The small molecule below binds the protein below.
Small molecule (SMILES): O=C(O)CCC(=O)C(=O)O

Sequence of chain 1.B:
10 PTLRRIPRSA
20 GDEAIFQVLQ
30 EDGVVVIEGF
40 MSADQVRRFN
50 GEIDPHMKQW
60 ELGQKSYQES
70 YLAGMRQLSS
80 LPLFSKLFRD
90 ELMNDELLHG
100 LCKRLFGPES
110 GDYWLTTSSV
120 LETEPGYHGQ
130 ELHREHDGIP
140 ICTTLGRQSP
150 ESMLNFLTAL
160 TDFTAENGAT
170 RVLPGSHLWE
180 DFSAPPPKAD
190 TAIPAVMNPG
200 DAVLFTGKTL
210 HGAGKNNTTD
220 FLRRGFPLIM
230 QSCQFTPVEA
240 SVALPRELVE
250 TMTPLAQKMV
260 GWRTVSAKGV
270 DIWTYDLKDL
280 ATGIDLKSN

Binding-site contacts:
Ligand atom O1 contacts residue GLN129 of chain 1.B at 3.3 Å (h-bond).
Ligand atom C2 contacts residue GLN129 of chain 1.B at 3.3 Å.
Ligand atom O3 contacts residue THR169 of chain 1.B at 2.6 Å (h-bond).
Ligand atom O4 contacts residue LEU120 of chain 1.B at 3.5 Å.
Ligand atom O1 contacts residue FE21 of chain 1.I at 3.8 Å.
Ligand atom C2 contacts residue FE21 of chain 1.I at 2.6 Å.
Ligand atom C3 contacts residue FE21 of chain 1.I at 4.1 Å.
Ligand atom O2 contacts residue HIS132 of chain 1.B at 3.1 Å (h-bond).
Ligand atom O5 contacts residue FE21 of chain 1.I at 2.0 Å.
Ligand atom C1 contacts residue HIS132 of chain 1.B at 3.6 Å.
Ligand atom C3 contacts residue GLN129 of chain 1.B at 3.5 Å.
Ligand atom O5 contacts residue HIS132 of chain 1.B at 3.2 Å (h-bond).
Ligand atom C4 contacts residue LEU156 of chain 1.B at 3.7 Å (hydrophobic).
Ligand atom C4 contacts residue ALA212 of chain 1.B at 3.7 Å (hydrophobic).
Ligand atom C2 contacts residue HIS132 of chain 1.B at 3.8 Å.
Ligand atom O3 contacts residue LEU156 of chain 1.B at 3.9 Å.
Ligand atom O4 contacts residue MET74 of chain 1.B at 4.1 Å.
Ligand atom O5 contacts residue HIS210 of chain 1.B at 2.7 Å (h-bond).
Ligand atom C1 contacts residue FE21 of chain 1.I at 2.6 Å.
Ligand atom C2 contacts residue GLU134 of chain 1.B at 4.0 Å.
Ligand atom C5 contacts residue LEU156 of chain 1.B at 3.7 Å (hydrophobic).
Ligand atom O3 contacts residue ARG222 of chain 1.B at 2.5 Å (salt-bridge).
Ligand atom C5 contacts residue ALA212 of chain 1.B at 3.5 Å (hydrophobic).
Ligand atom O4 contacts residue ALA212 of chain 1.B at 4.0 Å.
Ligand atom O2 contacts residue HIS210 of chain 1.B at 3.8 Å.
Ligand atom O3 contacts residue ALA212 of chain 1.B at 3.4 Å.
Ligand atom O2 contacts residue FE21 of chain 1.I at 2.0 Å.
Ligand atom C2 contacts residue HIS210 of chain 1.B at 3.7 Å.
Ligand atom C1 contacts residue GLN129 of chain 1.B at 3.9 Å.
Ligand atom C5 contacts residue THR169 of chain 1.B at 3.6 Å.
Ligand atom C1 contacts residue GLU134 of chain 1.B at 3.5 Å.
Ligand atom O2 contacts residue GLU134 of chain 1.B at 2.4 Å (salt-bridge).
Ligand atom O5 contacts residue GLU134 of chain 1.B at 3.8 Å.
Ligand atom O4 contacts residue ARG222 of chain 1.B at 3.5 Å (salt-bridge).
Ligand atom C3 contacts residue LEU120 of chain 1.B at 3.9 Å (hydrophobic).
Ligand atom C4 contacts residue GLN129 of chain 1.B at 3.7 Å.
Ligand atom O4 contacts residue LEU156 of chain 1.B at 4.0 Å.
Ligand atom O1 contacts residue LEU71 of chain 1.B at 3.9 Å.
Ligand atom O5 contacts residue GLN129 of chain 1.B at 3.3 Å (h-bond).
Ligand atom C5 contacts residue ARG222 of chain 1.B at 3.5 Å.